A protein and the small-molecule ligand that binds it are described below.
Small molecule (SMILES): O=C(N1CCc2cc(O)ccc2C1)C(F)(F)F

Sequence of chain 1.A:
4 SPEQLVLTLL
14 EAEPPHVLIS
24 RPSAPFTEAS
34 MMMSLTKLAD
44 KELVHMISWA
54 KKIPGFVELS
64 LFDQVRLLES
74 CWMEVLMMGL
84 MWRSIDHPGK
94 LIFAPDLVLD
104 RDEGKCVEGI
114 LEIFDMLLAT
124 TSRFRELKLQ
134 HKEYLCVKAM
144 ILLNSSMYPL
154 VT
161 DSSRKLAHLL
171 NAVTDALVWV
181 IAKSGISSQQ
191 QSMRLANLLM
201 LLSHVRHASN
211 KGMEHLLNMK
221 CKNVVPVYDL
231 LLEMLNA

Binding-site contacts:
Ligand atom CAG contacts residue LEU38 of chain 1.A at 3.5 Å (hydrophobic).
Ligand atom FAE contacts residue ILE113 of chain 1.A at 3.1 Å.
Ligand atom CAG contacts residue PHE96 of chain 1.A at 3.9 Å (hydrophobic).
Ligand atom CAF contacts residue PHE96 of chain 1.A at 4.0 Å (hydrophobic).
Ligand atom CAJ contacts residue PHE96 of chain 1.A at 4.2 Å (hydrophobic).
Ligand atom FAD contacts residue MET80 of chain 1.A at 3.5 Å.
Ligand atom CAF contacts residue ALA42 of chain 1.A at 4.1 Å (hydrophobic).
Ligand atom CAK contacts residue PHE96 of chain 1.A at 4.0 Å (hydrophobic).
Ligand atom CAJ contacts residue MET80 of chain 1.A at 4.2 Å (hydrophobic).
Ligand atom FAC contacts residue HIS215 of chain 1.A at 4.0 Å.
Ligand atom CAG contacts residue ALA42 of chain 1.A at 3.9 Å (hydrophobic).
Ligand atom FAE contacts residue ILE116 of chain 1.A at 3.5 Å.
Ligand atom CAF contacts residue LEU41 of chain 1.A at 3.9 Å (hydrophobic).
Ligand atom CAH contacts residue PHE96 of chain 1.A at 4.0 Å (hydrophobic).
Ligand atom FAD contacts residue MET76 of chain 1.A at 4.0 Å.
Ligand atom CAH contacts residue LEU83 of chain 1.A at 4.0 Å (hydrophobic).
Ligand atom CAM contacts residue LEU79 of chain 1.A at 3.7 Å (hydrophobic).
Ligand atom FAD contacts residue ILE116 of chain 1.A at 3.8 Å.
Ligand atom CAM contacts residue PHE96 of chain 1.A at 4.2 Å (hydrophobic).
Ligand atom CAI contacts residue MET80 of chain 1.A at 3.8 Å (hydrophobic).
Ligand atom CAK contacts residue LEU38 of chain 1.A at 3.9 Å (hydrophobic).
Ligand atom CAF contacts residue GLU45 of chain 1.A at 3.0 Å.
Ligand atom CAH contacts residue LEU79 of chain 1.A at 3.6 Å (hydrophobic).
Ligand atom CAI contacts residue LEU83 of chain 1.A at 4.1 Å (hydrophobic).
Ligand atom OAB contacts residue LEU79 of chain 1.A at 3.4 Å (h-bond).
Ligand atom FAD contacts residue GLY212 of chain 1.A at 3.1 Å.
Ligand atom CAI contacts residue PHE96 of chain 1.A at 4.2 Å (hydrophobic).
Ligand atom CAI contacts residue MET76 of chain 1.A at 4.1 Å (hydrophobic).
Ligand atom CAQ contacts residue ILE113 of chain 1.A at 4.1 Å (hydrophobic).
Ligand atom CAJ contacts residue LEU120 of chain 1.A at 4.2 Å (hydrophobic).
Ligand atom OAA contacts residue MET35 of chain 1.A at 4.0 Å.
Ligand atom OAB contacts residue GLU45 of chain 1.A at 2.5 Å (salt-bridge).
Ligand atom OAA contacts residue LEU216 of chain 1.A at 3.5 Å.
Ligand atom OAB contacts residue ARG86 of chain 1.A at 3.5 Å (salt-bridge).
Ligand atom CAQ contacts residue GLY212 of chain 1.A at 4.0 Å.
Ligand atom FAC contacts residue GLY212 of chain 1.A at 3.5 Å.
Ligand atom CAM contacts residue GLU45 of chain 1.A at 3.2 Å.
Ligand atom CAO contacts residue PHE96 of chain 1.A at 3.7 Å (hydrophobic).
Ligand atom FAC contacts residue LEU216 of chain 1.A at 3.7 Å.
Ligand atom CAN contacts residue PHE96 of chain 1.A at 3.6 Å (hydrophobic).